The small molecule below binds the protein below.
Small molecule (SMILES): CC(=O)N[C@H]1[C@H](O[C@H]2[C@H](O)[C@@H](NC(C)=O)CO[C@@H]2CO)O[C@H](CO)[C@@H](O[C@@H]2O[C@H](CO)[C@@H](O)[C@H](O)[C@@H]2O)[C@@H]1O

Sequence of chain 1.A:
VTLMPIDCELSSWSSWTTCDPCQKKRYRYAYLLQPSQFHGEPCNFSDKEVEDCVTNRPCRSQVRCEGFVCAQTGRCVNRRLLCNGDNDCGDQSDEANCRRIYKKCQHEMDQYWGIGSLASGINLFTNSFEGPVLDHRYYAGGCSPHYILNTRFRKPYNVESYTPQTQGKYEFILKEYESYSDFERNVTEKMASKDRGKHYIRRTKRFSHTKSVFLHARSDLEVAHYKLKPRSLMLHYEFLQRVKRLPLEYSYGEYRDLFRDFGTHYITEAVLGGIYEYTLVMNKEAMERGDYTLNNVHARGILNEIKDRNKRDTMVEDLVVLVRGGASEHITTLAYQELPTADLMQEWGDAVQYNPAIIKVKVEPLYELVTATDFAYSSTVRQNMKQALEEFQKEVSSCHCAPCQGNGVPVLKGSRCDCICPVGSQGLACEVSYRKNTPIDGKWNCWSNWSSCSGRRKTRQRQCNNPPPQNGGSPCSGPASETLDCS

Sequence of chain 1.D:
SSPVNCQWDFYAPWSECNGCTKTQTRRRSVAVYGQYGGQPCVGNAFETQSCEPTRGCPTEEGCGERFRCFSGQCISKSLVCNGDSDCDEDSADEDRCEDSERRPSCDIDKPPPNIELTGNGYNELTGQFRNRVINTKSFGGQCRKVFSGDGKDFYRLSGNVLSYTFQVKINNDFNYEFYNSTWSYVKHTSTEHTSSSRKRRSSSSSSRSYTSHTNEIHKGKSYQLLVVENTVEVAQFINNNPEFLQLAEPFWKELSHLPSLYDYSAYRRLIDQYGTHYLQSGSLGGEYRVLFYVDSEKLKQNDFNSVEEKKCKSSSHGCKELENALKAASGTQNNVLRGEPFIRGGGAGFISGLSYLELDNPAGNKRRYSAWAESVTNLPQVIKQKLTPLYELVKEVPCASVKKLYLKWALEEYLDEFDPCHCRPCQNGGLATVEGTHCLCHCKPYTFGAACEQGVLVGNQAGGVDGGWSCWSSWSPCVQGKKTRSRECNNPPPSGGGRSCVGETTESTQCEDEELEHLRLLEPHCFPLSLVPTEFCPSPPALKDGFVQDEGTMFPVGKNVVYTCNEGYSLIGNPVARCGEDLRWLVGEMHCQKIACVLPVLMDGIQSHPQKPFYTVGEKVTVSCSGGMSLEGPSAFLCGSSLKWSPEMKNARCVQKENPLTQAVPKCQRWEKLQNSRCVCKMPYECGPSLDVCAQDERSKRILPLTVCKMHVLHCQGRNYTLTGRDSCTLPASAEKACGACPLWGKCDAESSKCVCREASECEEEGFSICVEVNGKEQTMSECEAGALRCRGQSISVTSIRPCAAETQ

Binding-site contacts:
Ligand atom N2 contacts residue GLU187 of chain 1.A at 3.7 Å.
Ligand atom O6 contacts residue ARG227 of chain 1.A at 3.4 Å (salt-bridge).
Ligand atom C5 contacts residue ARG227 of chain 1.A at 4.2 Å.
Ligand atom N2 contacts residue ASN189 of chain 1.A at 2.9 Å (h-bond).
Ligand atom C1 contacts residue ARG227 of chain 1.A at 4.3 Å.
Ligand atom C8 contacts residue ASN189 of chain 1.A at 4.0 Å.
Ligand atom C1 contacts residue ASN189 of chain 1.A at 1.4 Å.
Ligand atom C3 contacts residue ASN189 of chain 1.A at 3.8 Å.
Ligand atom O7 contacts residue ASN189 of chain 1.A at 3.6 Å (h-bond).
Ligand atom C4 contacts residue ASN189 of chain 1.A at 4.2 Å.
Ligand atom C8 contacts residue ALA337 of chain 1.D at 3.5 Å (hydrophobic).
Ligand atom C2 contacts residue GLU187 of chain 1.A at 4.4 Å.
Ligand atom C6 contacts residue ARG227 of chain 1.A at 3.9 Å.
Ligand atom C8 contacts residue PHE307 of chain 1.D at 3.5 Å (hydrophobic).
Ligand atom C2 contacts residue ASN189 of chain 1.A at 2.5 Å.
Ligand atom C7 contacts residue ASN189 of chain 1.A at 3.2 Å.
Ligand atom C5 contacts residue ASN189 of chain 1.A at 3.7 Å.
Ligand atom C3 contacts residue GLU187 of chain 1.A at 4.1 Å.
Ligand atom O5 contacts residue ASN189 of chain 1.A at 2.4 Å (h-bond).
Ligand atom O3 contacts residue GLU187 of chain 1.A at 4.4 Å.
Ligand atom O5 contacts residue ARG227 of chain 1.A at 3.3 Å.